Binding-site contacts:
Ligand atom C7 contacts residue ASN126 of chain 1.A at 3.1 Å.
Ligand atom C5 contacts residue ASN126 of chain 1.A at 3.7 Å.
Ligand atom C8 contacts residue ILE124 of chain 1.A at 4.2 Å (hydrophobic).
Ligand atom C8 contacts residue TYR127 of chain 1.A at 4.2 Å (hydrophobic).
Ligand atom C3 contacts residue ASN126 of chain 1.A at 3.8 Å.
Ligand atom C7 contacts residue LYS122 of chain 1.A at 4.4 Å.
Ligand atom C1 contacts residue ASN126 of chain 1.A at 1.4 Å.
Ligand atom C4 contacts residue ASN126 of chain 1.A at 4.3 Å.
Ligand atom N2 contacts residue LYS122 of chain 1.A at 4.5 Å.
Ligand atom C8 contacts residue LYS122 of chain 1.A at 3.2 Å.
Ligand atom N2 contacts residue ASN126 of chain 1.A at 2.8 Å (h-bond).
Ligand atom O5 contacts residue ASN126 of chain 1.A at 2.5 Å (h-bond).
Ligand atom C2 contacts residue ASN126 of chain 1.A at 2.4 Å.
Ligand atom O7 contacts residue ASN126 of chain 1.A at 3.0 Å (h-bond).
Ligand atom O7 contacts residue TYR127 of chain 1.A at 3.4 Å (h-bond).
Ligand atom C8 contacts residue GLU123 of chain 1.A at 3.4 Å.
Ligand atom C7 contacts residue TYR127 of chain 1.A at 4.5 Å (hydrophobic).
Ligand atom C8 contacts residue ASN126 of chain 1.A at 4.2 Å.

This small molecule binds to this protein.
Small molecule (SMILES): CC(=O)N[C@@H]1[C@@H](O)[C@H](O)[C@@H](CO)O[C@H]1O

Sequence of chain 1.A:
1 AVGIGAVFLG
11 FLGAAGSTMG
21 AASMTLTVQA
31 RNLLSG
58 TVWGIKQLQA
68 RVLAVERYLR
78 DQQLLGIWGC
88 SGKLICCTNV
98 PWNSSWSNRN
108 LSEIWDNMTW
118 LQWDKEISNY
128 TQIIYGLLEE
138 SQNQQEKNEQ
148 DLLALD